Binding-site contacts:
Ligand atom N3 contacts residue ASP160 of chain 1.B at 3.7 Å.
Ligand atom C18 contacts residue GLU194 of chain 1.B at 3.0 Å.
Ligand atom BR1 contacts residue GLU194 of chain 1.B at 3.8 Å.
Ligand atom S1 contacts residue ASP158 of chain 1.D at 3.3 Å (salt-bridge).
Ligand atom C6 contacts residue GLU194 of chain 1.D at 3.9 Å.
Ligand atom C7 contacts residue GLU194 of chain 1.D at 3.7 Å.
Ligand atom N1 contacts residue ALA159 of chain 1.D at 3.2 Å (h-bond).
Ligand atom N3 contacts residue ALA159 of chain 1.B at 3.9 Å.
Ligand atom C1 contacts residue ALA159 of chain 1.D at 3.8 Å (hydrophobic).
Ligand atom C2 contacts residue ASP160 of chain 1.D at 3.8 Å.
Ligand atom C18 contacts residue ASP158 of chain 1.D at 4.1 Å.
Ligand atom C8 contacts residue GLU194 of chain 1.D at 3.7 Å.
Ligand atom O2 contacts residue GLU194 of chain 1.B at 3.9 Å.
Ligand atom O1 contacts residue ASP158 of chain 1.D at 4.0 Å.
Ligand atom C10 contacts residue LEU198 of chain 1.D at 3.7 Å (hydrophobic).
Ligand atom C13 contacts residue ASP158 of chain 1.D at 3.5 Å.
Ligand atom O1 contacts residue ASP160 of chain 1.D at 3.0 Å (salt-bridge).
Ligand atom N3 contacts residue ASP158 of chain 1.B at 3.6 Å.
Ligand atom C5 contacts residue ASP160 of chain 1.B at 3.5 Å.
Ligand atom C16 contacts residue GLU194 of chain 1.B at 4.0 Å.
Ligand atom C9 contacts residue GLU194 of chain 1.D at 3.9 Å.
Ligand atom C5 contacts residue ALA159 of chain 1.B at 3.4 Å (hydrophobic).
Ligand atom N1 contacts residue ASP158 of chain 1.D at 3.5 Å.
Ligand atom C3 contacts residue ALA159 of chain 1.B at 4.0 Å (hydrophobic).
Ligand atom C3 contacts residue ALA159 of chain 1.D at 3.6 Å (hydrophobic).
Ligand atom C8 contacts residue ASP158 of chain 1.B at 3.9 Å.
Ligand atom C10 contacts residue GLU194 of chain 1.D at 4.1 Å.
Ligand atom C7 contacts residue ASP158 of chain 1.B at 3.5 Å.
Ligand atom C4 contacts residue ALA159 of chain 1.D at 3.9 Å (hydrophobic).
Ligand atom C14 contacts residue GLU194 of chain 1.B at 3.8 Å.
Ligand atom C2 contacts residue ALA159 of chain 1.D at 3.5 Å (hydrophobic).
Ligand atom C12 contacts residue ASP158 of chain 1.D at 3.5 Å.
Ligand atom C19 contacts residue GLU194 of chain 1.B at 3.5 Å.
Ligand atom BR1 contacts residue LYS202 of chain 1.C at 3.7 Å.
Ligand atom C19 contacts residue ASP158 of chain 1.D at 3.5 Å.
Ligand atom C17 contacts residue GLU194 of chain 1.B at 3.2 Å.
Ligand atom O2 contacts residue ASP158 of chain 1.D at 3.1 Å.
Ligand atom O1 contacts residue ALA159 of chain 1.D at 3.6 Å (h-bond).
Ligand atom C5 contacts residue ALA159 of chain 1.D at 3.9 Å (hydrophobic).
Ligand atom O1 contacts residue ALA159 of chain 1.B at 3.5 Å.

Sequence of chain 1.B:
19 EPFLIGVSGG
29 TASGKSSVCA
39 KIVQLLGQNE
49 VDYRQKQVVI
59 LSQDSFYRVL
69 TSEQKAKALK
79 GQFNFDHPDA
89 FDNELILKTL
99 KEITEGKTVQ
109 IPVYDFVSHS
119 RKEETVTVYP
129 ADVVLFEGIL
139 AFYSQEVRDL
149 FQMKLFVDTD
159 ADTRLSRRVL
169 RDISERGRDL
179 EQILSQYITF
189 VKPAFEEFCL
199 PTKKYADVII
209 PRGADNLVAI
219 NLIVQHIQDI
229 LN

The small molecule below binds the protein below.
Small molecule (SMILES): O=C(CSc1nc2c(cnn2-c2ccc(F)cc2)c(=O)[nH]1)Nc1ccc(Br)cc1

Sequence of chain 1.C:
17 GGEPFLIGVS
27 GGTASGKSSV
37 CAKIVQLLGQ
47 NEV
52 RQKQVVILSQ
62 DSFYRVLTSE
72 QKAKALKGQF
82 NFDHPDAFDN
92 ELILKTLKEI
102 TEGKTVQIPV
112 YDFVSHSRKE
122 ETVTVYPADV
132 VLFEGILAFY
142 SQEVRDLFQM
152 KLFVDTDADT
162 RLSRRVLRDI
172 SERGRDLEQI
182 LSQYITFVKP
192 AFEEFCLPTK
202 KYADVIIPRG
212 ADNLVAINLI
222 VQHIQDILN

Sequence of chain 1.D:
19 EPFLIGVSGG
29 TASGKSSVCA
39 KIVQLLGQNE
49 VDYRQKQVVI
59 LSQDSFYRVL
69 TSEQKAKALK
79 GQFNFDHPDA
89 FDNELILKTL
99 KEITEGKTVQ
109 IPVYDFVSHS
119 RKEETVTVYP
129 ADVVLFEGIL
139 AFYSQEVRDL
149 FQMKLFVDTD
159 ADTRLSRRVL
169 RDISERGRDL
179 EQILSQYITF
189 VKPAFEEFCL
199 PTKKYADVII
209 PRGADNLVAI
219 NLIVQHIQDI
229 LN